The protein below binds the small molecule below.
Small molecule (SMILES): CC(C)C[C@@H](C=O)NC(=O)[C@H](CO)NC(=O)[C@H](CCC(N)=O)NC(=O)[C@H](CC(C)C)NC(=O)[C@H](CCCN=C(N)N)NC(=O)[C@@H](NC(=O)[C@H](Cc1ccccc1)NC(=O)[C@H](C)N)[C@@H](C)O

Binding-site contacts:
Ligand atom CG2 contacts residue LEU167 of chain 2.A at 3.6 Å (hydrophobic).
Ligand atom O contacts residue GLU166 of chain 2.A at 2.9 Å (salt-bridge).
Ligand atom O contacts residue SER144 of chain 2.A at 3.2 Å (h-bond).
Ligand atom CG2 contacts residue THR190 of chain 2.A at 3.5 Å.
Ligand atom O contacts residue GLY143 of chain 2.A at 3.4 Å (h-bond).
Ligand atom N contacts residue GLU166 of chain 2.A at 3.0 Å (salt-bridge).
Ligand atom NE2 contacts residue PHE140 of chain 2.A at 3.2 Å (h-bond).
Ligand atom NH2 contacts residue GLN189 of chain 2.A at 3.1 Å (h-bond).
Ligand atom CG2 contacts residue GLN192 of chain 2.A at 3.6 Å.
Ligand atom CA contacts residue THR190 of chain 2.A at 3.4 Å.
Ligand atom CD2 contacts residue GLN189 of chain 2.A at 3.5 Å.
Ligand atom OG1 contacts residue THR190 of chain 2.A at 3.1 Å (h-bond).
Ligand atom O contacts residue THR25 of chain 2.A at 3.5 Å.
Ligand atom OE1 contacts residue PHE140 of chain 2.A at 3.6 Å.
Ligand atom OG1 contacts residue ARG188 of chain 2.A at 3.0 Å (salt-bridge).
Ligand atom NE contacts residue ASN142 of chain 2.A at 2.9 Å (h-bond).
Ligand atom C contacts residue THR190 of chain 2.A at 3.6 Å.
Ligand atom N contacts residue HIS164 of chain 2.A at 3.3 Å (h-bond).
Ligand atom N contacts residue THR190 of chain 2.A at 2.9 Å (h-bond).
Ligand atom N contacts residue THR26 of chain 2.A at 2.9 Å (h-bond).
Ligand atom NH1 contacts residue ASN142 of chain 2.A at 3.4 Å (h-bond).
Ligand atom CD2 contacts residue ASN119 of chain 2.A at 3.6 Å.
Ligand atom CZ contacts residue ASN142 of chain 2.A at 3.6 Å.
Ligand atom CA contacts residue HIS164 of chain 2.A at 3.6 Å.
Ligand atom O contacts residue MET165 of chain 2.A at 3.1 Å.
Ligand atom CB contacts residue PRO168 of chain 2.A at 3.5 Å (hydrophobic).
Ligand atom NE2 contacts residue GLU166 of chain 2.A at 3.5 Å (salt-bridge).
Ligand atom O contacts residue CYS145 of chain 2.A at 3.0 Å (h-bond).
Ligand atom C contacts residue CYS145 of chain 2.A at 3.5 Å (hydrophobic).
Ligand atom OE1 contacts residue HIS163 of chain 2.A at 2.5 Å (h-bond).
Ligand atom CA contacts residue GLU166 of chain 2.A at 3.5 Å.
Ligand atom O contacts residue THR26 of chain 2.A at 3.1 Å (h-bond).
Ligand atom O contacts residue THR24 of chain 2.A at 3.6 Å.
Ligand atom OG1 contacts residue GLN192 of chain 2.A at 3.4 Å (h-bond).
Ligand atom N contacts residue GLN189 of chain 2.A at 3.0 Å (h-bond).
Ligand atom O contacts residue GLY143 of chain 2.A at 2.8 Å (h-bond).
Ligand atom C contacts residue GLY143 of chain 2.A at 3.6 Å.
Ligand atom CB contacts residue THR26 of chain 2.A at 3.5 Å.
Ligand atom OG1 contacts residue GLN189 of chain 2.A at 3.1 Å.
Ligand atom O contacts residue GLN189 of chain 2.A at 3.3 Å.

Sequence of chain 2.A:
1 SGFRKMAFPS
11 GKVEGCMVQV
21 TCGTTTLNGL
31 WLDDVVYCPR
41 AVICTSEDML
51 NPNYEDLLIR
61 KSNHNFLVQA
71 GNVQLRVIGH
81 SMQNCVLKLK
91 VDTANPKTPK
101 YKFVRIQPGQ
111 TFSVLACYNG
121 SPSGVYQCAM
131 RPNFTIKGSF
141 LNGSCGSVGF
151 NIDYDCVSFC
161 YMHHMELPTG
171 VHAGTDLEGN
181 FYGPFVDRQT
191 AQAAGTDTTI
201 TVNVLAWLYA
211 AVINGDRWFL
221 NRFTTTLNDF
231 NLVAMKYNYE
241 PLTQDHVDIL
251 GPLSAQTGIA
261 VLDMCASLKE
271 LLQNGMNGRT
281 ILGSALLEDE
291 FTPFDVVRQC